Sequence of chain 1.B:
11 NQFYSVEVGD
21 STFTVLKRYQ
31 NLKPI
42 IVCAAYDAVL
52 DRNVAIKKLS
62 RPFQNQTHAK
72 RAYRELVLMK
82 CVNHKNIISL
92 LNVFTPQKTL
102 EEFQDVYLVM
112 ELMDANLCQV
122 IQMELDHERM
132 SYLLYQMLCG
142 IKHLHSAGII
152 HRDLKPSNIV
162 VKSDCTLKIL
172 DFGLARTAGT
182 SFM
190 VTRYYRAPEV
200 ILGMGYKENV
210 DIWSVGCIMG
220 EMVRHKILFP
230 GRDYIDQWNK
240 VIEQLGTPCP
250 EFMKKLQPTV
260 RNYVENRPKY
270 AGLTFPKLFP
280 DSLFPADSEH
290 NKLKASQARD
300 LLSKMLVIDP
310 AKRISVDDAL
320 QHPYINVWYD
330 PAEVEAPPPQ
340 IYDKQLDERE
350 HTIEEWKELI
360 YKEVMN

Binding-site contacts:
Ligand atom O1S contacts residue THR181 of chain 1.B at 3.4 Å.
Ligand atom C15 contacts residue GLN256 of chain 1.B at 3.9 Å.
Ligand atom C6 contacts residue ILE234 of chain 1.B at 4.0 Å (hydrophobic).
Ligand atom C7 contacts residue LEU201 of chain 1.B at 4.0 Å (hydrophobic).
Ligand atom C14 contacts residue GLY202 of chain 1.B at 3.7 Å.
Ligand atom C9 contacts residue VAL259 of chain 1.B at 4.1 Å (hydrophobic).
Ligand atom C2 contacts residue GLY202 of chain 1.B at 4.2 Å.
Ligand atom O1S contacts residue GLY204 of chain 1.B at 3.9 Å.
Ligand atom C16 contacts residue GLN256 of chain 1.B at 3.6 Å.
Ligand atom O1S contacts residue TYR205 of chain 1.B at 3.9 Å.
Ligand atom S1 contacts residue THR181 of chain 1.B at 3.8 Å.
Ligand atom C5 contacts residue ILE234 of chain 1.B at 3.7 Å (hydrophobic).
Ligand atom C7 contacts residue ILE200 of chain 1.B at 3.8 Å (hydrophobic).
Ligand atom C2 contacts residue GLY204 of chain 1.B at 3.9 Å.
Ligand atom C15 contacts residue GLY202 of chain 1.B at 3.5 Å.
Ligand atom S1 contacts residue GLY180 of chain 1.B at 4.1 Å.
Ligand atom C5 contacts residue LEU201 of chain 1.B at 4.0 Å (hydrophobic).
Ligand atom C1 contacts residue MET203 of chain 1.B at 4.0 Å (hydrophobic).
Ligand atom C9 contacts residue ILE200 of chain 1.B at 3.9 Å (hydrophobic).
Ligand atom O3S contacts residue THR181 of chain 1.B at 2.5 Å (h-bond).
Ligand atom C16 contacts residue GLY202 of chain 1.B at 4.0 Å.
Ligand atom C2 contacts residue MET203 of chain 1.B at 4.2 Å (hydrophobic).
Ligand atom O2S contacts residue GLY180 of chain 1.B at 4.1 Å.
Ligand atom C12 contacts residue GLY202 of chain 1.B at 3.8 Å.
Ligand atom O3S contacts residue GLY180 of chain 1.B at 3.9 Å.
Ligand atom C9 contacts residue LEU201 of chain 1.B at 4.1 Å (hydrophobic).
Ligand atom C1 contacts residue GLY202 of chain 1.B at 3.8 Å.
Ligand atom C6 contacts residue TYR233 of chain 1.B at 4.1 Å (hydrophobic).
Ligand atom O1S contacts residue GLY180 of chain 1.B at 3.4 Å.
Ligand atom N1 contacts residue GLY202 of chain 1.B at 4.4 Å.
Ligand atom C5 contacts residue TYR233 of chain 1.B at 4.2 Å (hydrophobic).
Ligand atom C13 contacts residue GLN256 of chain 1.B at 4.3 Å.
Ligand atom C6 contacts residue ILE200 of chain 1.B at 4.3 Å (hydrophobic).
Ligand atom C14 contacts residue GLN256 of chain 1.B at 3.1 Å.
Ligand atom C1 contacts residue THR181 of chain 1.B at 4.2 Å.
Ligand atom C8 contacts residue ILE200 of chain 1.B at 3.7 Å (hydrophobic).
Ligand atom C3 contacts residue GLY202 of chain 1.B at 3.6 Å.
Ligand atom C1 contacts residue GLY204 of chain 1.B at 3.4 Å.
Ligand atom C12 contacts residue LEU201 of chain 1.B at 4.1 Å (hydrophobic).
Ligand atom C10 contacts residue ILE200 of chain 1.B at 4.2 Å (hydrophobic).

The protein below binds the small molecule below.
Small molecule (SMILES): CCCCCCCCCCCC[N+](C)(C)CCCS(=O)(=O)O